Sequence of chain 21.C:
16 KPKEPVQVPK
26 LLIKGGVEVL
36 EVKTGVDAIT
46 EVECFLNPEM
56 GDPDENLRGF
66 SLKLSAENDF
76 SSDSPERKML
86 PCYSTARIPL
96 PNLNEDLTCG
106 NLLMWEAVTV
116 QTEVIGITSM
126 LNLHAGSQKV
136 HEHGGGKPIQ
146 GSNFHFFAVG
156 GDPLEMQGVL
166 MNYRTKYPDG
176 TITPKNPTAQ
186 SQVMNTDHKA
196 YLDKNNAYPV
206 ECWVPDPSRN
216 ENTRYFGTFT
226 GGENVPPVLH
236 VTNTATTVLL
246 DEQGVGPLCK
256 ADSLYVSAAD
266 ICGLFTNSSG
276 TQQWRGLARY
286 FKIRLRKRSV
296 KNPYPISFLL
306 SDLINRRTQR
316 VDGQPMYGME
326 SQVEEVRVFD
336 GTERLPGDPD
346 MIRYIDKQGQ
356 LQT

A small-molecule ligand and the protein it binds are described below.
Small molecule (SMILES): CC(=O)N[C@H]1[C@H]([C@H](O)[C@H](O)CO)O[C@@](O[C@H](CO)[C@@H](O)[C@@H]2O[C@@H](C(=O)O)C[C@H](O)[C@H]2NC(C)=O)(C(=O)O)C[C@@H]1O

Binding-site contacts:
Ligand atom O9 contacts residue LEU67 of chain 21.B at 3.3 Å.
Ligand atom C9 contacts residue LEU67 of chain 21.B at 4.1 Å (hydrophobic).
Ligand atom O1B contacts residue THR276 of chain 21.B at 3.7 Å.
Ligand atom C11 contacts residue HIS138 of chain 21.A at 3.5 Å.
Ligand atom C10 contacts residue ASN272 of chain 21.B at 4.0 Å.
Ligand atom C5 contacts residue ASN272 of chain 21.B at 4.1 Å.
Ligand atom C10 contacts residue PHE75 of chain 21.C at 3.1 Å (hydrophobic).
Ligand atom O1A contacts residue SER274 of chain 21.B at 2.6 Å (h-bond).
Ligand atom O7 contacts residue LEU62 of chain 21.B at 3.8 Å.
Ligand atom C10 contacts residue GLN278 of chain 21.B at 4.0 Å.
Ligand atom C11 contacts residue THR276 of chain 21.B at 3.3 Å.
Ligand atom C6 contacts residue ASN272 of chain 21.B at 3.6 Å.
Ligand atom O8 contacts residue GLN278 of chain 21.B at 3.5 Å (h-bond).
Ligand atom C9 contacts residue LYS68 of chain 21.B at 3.8 Å.
Ligand atom C8 contacts residue GLN278 of chain 21.B at 3.6 Å.
Ligand atom O1B contacts residue ASN272 of chain 21.B at 3.4 Å (h-bond).
Ligand atom C11 contacts residue PHE270 of chain 21.B at 3.8 Å (hydrophobic).
Ligand atom C1 contacts residue SER274 of chain 21.B at 3.7 Å.
Ligand atom O8 contacts residue LYS68 of chain 21.B at 3.4 Å.
Ligand atom C11 contacts residue PHE65 of chain 21.B at 3.8 Å (hydrophobic).
Ligand atom O9 contacts residue LYS68 of chain 21.B at 2.9 Å (salt-bridge).
Ligand atom C1 contacts residue LYS68 of chain 21.B at 3.6 Å.
Ligand atom O9 contacts residue GLN278 of chain 21.B at 4.0 Å.
Ligand atom O1A contacts residue LYS68 of chain 21.B at 2.9 Å.
Ligand atom N5 contacts residue GLN278 of chain 21.B at 3.9 Å.
Ligand atom C9 contacts residue GLN278 of chain 21.B at 3.2 Å.
Ligand atom N5 contacts residue ASN272 of chain 21.B at 3.2 Å (h-bond).
Ligand atom O8 contacts residue ASN272 of chain 21.B at 3.5 Å (h-bond).
Ligand atom O1B contacts residue LYS68 of chain 21.B at 3.9 Å.
Ligand atom C11 contacts residue SER274 of chain 21.B at 4.0 Å.
Ligand atom C4 contacts residue ASN272 of chain 21.B at 4.1 Å.
Ligand atom C11 contacts residue ASN272 of chain 21.B at 3.6 Å.
Ligand atom O10 contacts residue LEU62 of chain 21.B at 4.0 Å.
Ligand atom C1 contacts residue ASN272 of chain 21.B at 3.8 Å.
Ligand atom O1B contacts residue SER274 of chain 21.B at 4.1 Å.
Ligand atom C7 contacts residue GLN278 of chain 21.B at 3.8 Å.
Ligand atom O10 contacts residue PHE75 of chain 21.C at 3.0 Å.
Ligand atom C11 contacts residue PHE75 of chain 21.C at 2.3 Å (hydrophobic).
Ligand atom C11 contacts residue GLN278 of chain 21.B at 3.5 Å.
Ligand atom C11 contacts residue LEU62 of chain 21.B at 4.1 Å (hydrophobic).

Sequence of chain 21.B:
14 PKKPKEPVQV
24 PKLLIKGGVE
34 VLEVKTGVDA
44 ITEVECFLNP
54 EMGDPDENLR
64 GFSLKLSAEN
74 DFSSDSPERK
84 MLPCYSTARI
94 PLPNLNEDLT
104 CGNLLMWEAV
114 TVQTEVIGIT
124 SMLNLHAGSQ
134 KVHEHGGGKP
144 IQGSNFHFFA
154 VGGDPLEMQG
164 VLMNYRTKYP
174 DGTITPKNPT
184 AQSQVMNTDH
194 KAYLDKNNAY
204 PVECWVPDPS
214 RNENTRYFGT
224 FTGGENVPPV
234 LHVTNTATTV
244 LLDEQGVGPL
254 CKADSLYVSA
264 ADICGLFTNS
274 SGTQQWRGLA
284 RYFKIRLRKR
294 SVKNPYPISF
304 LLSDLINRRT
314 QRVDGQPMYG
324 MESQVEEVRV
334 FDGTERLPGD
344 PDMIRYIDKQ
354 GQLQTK

Sequence of chain 21.A:
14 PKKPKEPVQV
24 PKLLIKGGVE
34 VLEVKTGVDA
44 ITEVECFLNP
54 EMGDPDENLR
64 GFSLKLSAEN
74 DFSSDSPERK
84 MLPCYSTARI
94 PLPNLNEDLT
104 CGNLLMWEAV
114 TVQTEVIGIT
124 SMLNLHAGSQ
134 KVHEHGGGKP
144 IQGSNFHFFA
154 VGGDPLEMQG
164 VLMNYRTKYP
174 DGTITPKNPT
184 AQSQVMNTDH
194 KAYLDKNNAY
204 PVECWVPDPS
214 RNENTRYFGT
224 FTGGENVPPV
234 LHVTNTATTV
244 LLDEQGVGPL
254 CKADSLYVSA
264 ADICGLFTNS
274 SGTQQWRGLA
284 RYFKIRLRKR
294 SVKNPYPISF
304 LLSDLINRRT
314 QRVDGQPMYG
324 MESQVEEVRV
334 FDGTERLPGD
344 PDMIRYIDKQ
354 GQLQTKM